Sequence of chain 1.F:
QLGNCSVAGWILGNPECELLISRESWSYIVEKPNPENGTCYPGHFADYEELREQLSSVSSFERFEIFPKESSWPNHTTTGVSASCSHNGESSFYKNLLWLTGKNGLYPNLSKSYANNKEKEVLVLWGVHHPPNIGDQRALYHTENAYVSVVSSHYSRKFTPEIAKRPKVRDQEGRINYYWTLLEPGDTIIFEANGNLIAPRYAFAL

The protein below binds the small molecule below.
Small molecule (SMILES): CC(=O)N[C@@H]1[C@@H](O)[C@H](O)[C@@H](CO)O[C@H]1O

Binding-site contacts:
Ligand atom C4 contacts residue ASN15 of chain 1.F at 4.1 Å.
Ligand atom O7 contacts residue ASN15 of chain 1.F at 3.8 Å.
Ligand atom O5 contacts residue ASN15 of chain 1.F at 2.6 Å (h-bond).
Ligand atom C2 contacts residue ASN15 of chain 1.F at 2.6 Å.
Ligand atom C1 contacts residue ASN15 of chain 1.F at 1.5 Å.
Ligand atom C6 contacts residue ASN15 of chain 1.F at 3.4 Å.
Ligand atom C8 contacts residue ASN15 of chain 1.F at 3.3 Å.
Ligand atom C3 contacts residue ASN15 of chain 1.F at 3.9 Å.
Ligand atom C6 contacts residue GLU47 of chain 1.F at 3.9 Å.
Ligand atom O6 contacts residue LYS43 of chain 1.F at 4.0 Å.
Ligand atom C5 contacts residue ASN15 of chain 1.F at 3.5 Å.
Ligand atom O6 contacts residue ASN15 of chain 1.F at 2.8 Å (h-bond).
Ligand atom O6 contacts residue GLU47 of chain 1.F at 3.0 Å (salt-bridge).
Ligand atom N2 contacts residue ASN15 of chain 1.F at 3.3 Å (h-bond).
Ligand atom C7 contacts residue ASN15 of chain 1.F at 3.2 Å.